Sequence of chain 1.A:
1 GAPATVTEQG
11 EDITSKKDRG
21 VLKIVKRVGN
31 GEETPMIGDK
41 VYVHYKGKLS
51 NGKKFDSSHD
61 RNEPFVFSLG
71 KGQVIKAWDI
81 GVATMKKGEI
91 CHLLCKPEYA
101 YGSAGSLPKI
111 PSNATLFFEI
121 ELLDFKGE

Binding-site contacts:
Ligand atom CAE contacts residue TYR101 of chain 1.A at 3.8 Å (hydrophobic).
Ligand atom SAK contacts residue PHE55 of chain 1.A at 3.9 Å.
Ligand atom CAH contacts residue PHE65 of chain 1.A at 3.7 Å (hydrophobic).
Ligand atom CAO contacts residue PHE55 of chain 1.A at 3.7 Å (hydrophobic).
Ligand atom O contacts residue VAL74 of chain 1.A at 3.2 Å.
Ligand atom NBA contacts residue TYR101 of chain 1.A at 2.7 Å (h-bond).
Ligand atom CBB contacts residue TYR101 of chain 1.A at 3.5 Å (hydrophobic).
Ligand atom OAX contacts residue TYR45 of chain 1.A at 3.9 Å.
Ligand atom C contacts residue TYR101 of chain 1.A at 3.0 Å (hydrophobic).
Ligand atom CAC contacts residue TYR45 of chain 1.A at 3.5 Å (hydrophobic).
Ligand atom CAW contacts residue TYR45 of chain 1.A at 3.8 Å (hydrophobic).
Ligand atom CAZ contacts residue TYR101 of chain 1.A at 3.7 Å (hydrophobic).
Ligand atom CL1 contacts residue PHE55 of chain 1.A at 3.9 Å.
Ligand atom CBB contacts residue SER106 of chain 1.A at 3.9 Å.
Ligand atom OAM contacts residue PHE55 of chain 1.A at 3.9 Å.
Ligand atom CAD contacts residue PHE65 of chain 1.A at 3.9 Å (hydrophobic).
Ligand atom NAF contacts residue TYR101 of chain 1.A at 3.2 Å (h-bond).
Ligand atom CL1 contacts residue ASP56 of chain 1.A at 3.5 Å.
Ligand atom CAH contacts residue TRP78 of chain 1.A at 3.8 Å (hydrophobic).
Ligand atom CAO contacts residue ASP56 of chain 1.A at 3.3 Å.
Ligand atom CAP contacts residue ASP56 of chain 1.A at 3.8 Å.
Ligand atom OAL contacts residue PHE118 of chain 1.A at 3.4 Å.
Ligand atom OAM contacts residue PHE118 of chain 1.A at 3.4 Å.
Ligand atom CA contacts residue TYR101 of chain 1.A at 3.3 Å (hydrophobic).
Ligand atom O contacts residue ILE75 of chain 1.A at 2.9 Å (h-bond).
Ligand atom CB contacts residue TRP78 of chain 1.A at 3.6 Å (hydrophobic).
Ligand atom CAN contacts residue PHE55 of chain 1.A at 3.8 Å (hydrophobic).
Ligand atom CAH contacts residue VAL74 of chain 1.A at 3.9 Å (hydrophobic).
Ligand atom CAS contacts residue TYR101 of chain 1.A at 3.2 Å (hydrophobic).
Ligand atom OAL contacts residue PHE55 of chain 1.A at 3.5 Å.
Ligand atom CAI contacts residue TYR45 of chain 1.A at 3.5 Å (hydrophobic).
Ligand atom CAW contacts residue PHE65 of chain 1.A at 3.6 Å (hydrophobic).
Ligand atom CL1 contacts residue LYS109 of chain 1.A at 3.7 Å.
Ligand atom CL2 contacts residue SER106 of chain 1.A at 3.0 Å.
Ligand atom N contacts residue TYR101 of chain 1.A at 3.7 Å.
Ligand atom CAY contacts residue GLN73 of chain 1.A at 3.7 Å.
Ligand atom O contacts residue TYR101 of chain 1.A at 3.3 Å (h-bond).
Ligand atom OAM contacts residue TYR101 of chain 1.A at 3.6 Å (h-bond).
Ligand atom OAL contacts residue TYR45 of chain 1.A at 3.4 Å.
Ligand atom CAY contacts residue TYR101 of chain 1.A at 3.7 Å (hydrophobic).

The protein below binds the small molecule below.
Small molecule (SMILES): O=C1[C@@H]2CCC[C@H]([C@@H](CO)CN1Cc1ccccn1)N2S(=O)(=O)c1cc(Cl)cc(Cl)c1